Binding-site contacts:
Ligand atom C1 contacts residue VAL89 of chain 1.B at 3.9 Å (hydrophobic).
Ligand atom O1 contacts residue LYS91 of chain 1.B at 3.0 Å (salt-bridge).
Ligand atom C7 contacts residue ILE118 of chain 1.B at 4.4 Å (hydrophobic).
Ligand atom C3 contacts residue VAL89 of chain 1.B at 4.3 Å (hydrophobic).
Ligand atom O contacts residue ILE197 of chain 1.B at 3.9 Å.
Ligand atom C2 contacts residue MET186 of chain 1.B at 3.9 Å (hydrophobic).
Ligand atom C2 contacts residue VAL76 of chain 1.B at 4.1 Å (hydrophobic).
Ligand atom O contacts residue LYS91 of chain 1.B at 4.2 Å.
Ligand atom C5 contacts residue ILE197 of chain 1.B at 3.7 Å (hydrophobic).
Ligand atom C6 contacts residue PHE136 of chain 1.B at 3.8 Å (hydrophobic).
Ligand atom C5 contacts residue ASP198 of chain 1.B at 4.3 Å.
Ligand atom C4 contacts residue VAL76 of chain 1.B at 4.3 Å (hydrophobic).
Ligand atom O2 contacts residue ASP198 of chain 1.B at 3.0 Å (salt-bridge).
Ligand atom C contacts residue VAL89 of chain 1.B at 4.0 Å (hydrophobic).
Ligand atom C contacts residue ILE197 of chain 1.B at 4.2 Å (hydrophobic).
Ligand atom C7 contacts residue PHE136 of chain 1.B at 4.0 Å (hydrophobic).
Ligand atom C contacts residue MET186 of chain 1.B at 3.6 Å (hydrophobic).
Ligand atom C6 contacts residue LYS91 of chain 1.B at 3.9 Å.
Ligand atom O1 contacts residue ASP198 of chain 1.B at 3.4 Å.
Ligand atom C2 contacts residue VAL89 of chain 1.B at 3.6 Å (hydrophobic).
Ligand atom C contacts residue GLU137 of chain 1.B at 4.2 Å.
Ligand atom C1 contacts residue ILE197 of chain 1.B at 4.1 Å (hydrophobic).
Ligand atom C3 contacts residue VAL76 of chain 1.B at 3.7 Å (hydrophobic).
Ligand atom C4 contacts residue ILE197 of chain 1.B at 3.6 Å (hydrophobic).
Ligand atom C contacts residue ILE118 of chain 1.B at 3.9 Å (hydrophobic).
Ligand atom C6 contacts residue ILE197 of chain 1.B at 4.0 Å (hydrophobic).
Ligand atom C1 contacts residue MET186 of chain 1.B at 3.9 Å (hydrophobic).
Ligand atom O2 contacts residue ILE197 of chain 1.B at 3.8 Å.
Ligand atom C7 contacts residue ILE197 of chain 1.B at 3.7 Å (hydrophobic).
Ligand atom C5 contacts residue PHE136 of chain 1.B at 4.2 Å (hydrophobic).
Ligand atom O2 contacts residue ILE118 of chain 1.B at 4.2 Å.
Ligand atom C3 contacts residue ILE197 of chain 1.B at 3.9 Å (hydrophobic).
Ligand atom C2 contacts residue ILE197 of chain 1.B at 4.2 Å (hydrophobic).
Ligand atom O contacts residue VAL76 of chain 1.B at 3.9 Å.
Ligand atom O1 contacts residue PHE136 of chain 1.B at 4.3 Å.
Ligand atom O2 contacts residue PHE136 of chain 1.B at 3.3 Å.
Ligand atom C6 contacts residue ASP198 of chain 1.B at 3.4 Å.
Ligand atom O2 contacts residue LYS91 of chain 1.B at 4.3 Å.
Ligand atom C contacts residue PHE136 of chain 1.B at 4.4 Å (hydrophobic).

This protein binds this small molecule.
Small molecule (SMILES): Cc1ccc(O)c(C(=O)O)c1

Sequence of chain 1.B:
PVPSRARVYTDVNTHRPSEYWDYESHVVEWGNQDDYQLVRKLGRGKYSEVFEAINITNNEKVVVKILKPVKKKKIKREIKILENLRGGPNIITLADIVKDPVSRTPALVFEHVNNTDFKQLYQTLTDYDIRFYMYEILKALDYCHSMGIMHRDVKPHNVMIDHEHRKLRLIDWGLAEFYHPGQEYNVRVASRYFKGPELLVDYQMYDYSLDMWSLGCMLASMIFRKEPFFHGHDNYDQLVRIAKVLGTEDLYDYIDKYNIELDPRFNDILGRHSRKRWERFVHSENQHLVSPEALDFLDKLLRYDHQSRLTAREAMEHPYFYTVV